The small molecule below binds the protein below.
Small molecule (SMILES): OC[C@H]1O[C@H](O)[C@H](O)[C@@H](O)[C@@H]1O

Binding-site contacts:
Ligand atom C5 contacts residue TYR145 of chain 1.B at 3.7 Å (hydrophobic).
Ligand atom C1 contacts residue PRO100 of chain 1.B at 4.4 Å (hydrophobic).
Ligand atom C2 contacts residue ASP99 of chain 1.B at 3.8 Å.
Ligand atom C3 contacts residue THR38 of chain 1.C at 4.3 Å.
Ligand atom C4 contacts residue TYR145 of chain 1.B at 3.9 Å (hydrophobic).
Ligand atom O2 contacts residue ASP99 of chain 1.B at 2.7 Å (salt-bridge).
Ligand atom O1 contacts residue TYR145 of chain 1.B at 4.2 Å.
Ligand atom O3 contacts residue THR38 of chain 1.C at 3.1 Å (h-bond).
Ligand atom O2 contacts residue PRO100 of chain 1.B at 4.4 Å.
Ligand atom C6 contacts residue TYR145 of chain 1.B at 4.3 Å (hydrophobic).
Ligand atom O6 contacts residue TYR145 of chain 1.B at 3.7 Å.
Ligand atom O1 contacts residue ASP99 of chain 1.B at 3.8 Å.
Ligand atom O1 contacts residue PRO100 of chain 1.B at 3.1 Å.
Ligand atom C3 contacts residue TYR145 of chain 1.B at 3.6 Å (hydrophobic).
Ligand atom O3 contacts residue TYR145 of chain 1.B at 3.9 Å.
Ligand atom O4 contacts residue TYR145 of chain 1.B at 3.5 Å.
Ligand atom C1 contacts residue ASP99 of chain 1.B at 4.0 Å.

Sequence of chain 1.B:
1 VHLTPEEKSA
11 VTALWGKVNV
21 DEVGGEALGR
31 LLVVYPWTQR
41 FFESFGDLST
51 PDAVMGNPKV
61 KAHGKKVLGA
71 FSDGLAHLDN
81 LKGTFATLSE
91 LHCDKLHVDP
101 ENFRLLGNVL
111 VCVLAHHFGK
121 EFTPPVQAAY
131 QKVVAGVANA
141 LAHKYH

Sequence of chain 1.C:
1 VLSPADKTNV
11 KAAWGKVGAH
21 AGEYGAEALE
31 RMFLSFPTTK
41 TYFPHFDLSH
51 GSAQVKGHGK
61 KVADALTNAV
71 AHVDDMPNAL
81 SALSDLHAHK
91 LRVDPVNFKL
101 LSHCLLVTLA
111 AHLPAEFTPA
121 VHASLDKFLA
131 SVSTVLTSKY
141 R